Sequence of chain 1.B:
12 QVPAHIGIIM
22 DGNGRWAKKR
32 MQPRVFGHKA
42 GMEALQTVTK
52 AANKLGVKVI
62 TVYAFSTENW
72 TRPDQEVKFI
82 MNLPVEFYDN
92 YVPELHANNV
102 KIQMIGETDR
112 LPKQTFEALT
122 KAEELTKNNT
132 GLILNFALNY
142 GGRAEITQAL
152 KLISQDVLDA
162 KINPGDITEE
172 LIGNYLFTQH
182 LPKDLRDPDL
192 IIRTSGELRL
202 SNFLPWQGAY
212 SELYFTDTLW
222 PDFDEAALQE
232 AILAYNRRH

Binding-site contacts:
Ligand atom CL contacts residue PRO85 of chain 1.B at 3.9 Å.
Ligand atom CP2 contacts residue ALA65 of chain 1.B at 3.6 Å (hydrophobic).
Ligand atom C13 contacts residue TYR89 of chain 1.B at 3.8 Å (hydrophobic).
Ligand atom N3 contacts residue PHE137 of chain 1.B at 3.6 Å.
Ligand atom C13 contacts residue PRO85 of chain 1.B at 3.4 Å (hydrophobic).
Ligand atom C14 contacts residue PRO85 of chain 1.B at 3.7 Å (hydrophobic).
Ligand atom N22 contacts residue LEU96 of chain 1.B at 3.5 Å.
Ligand atom CM contacts residue GLN47 of chain 1.B at 3.8 Å.
Ligand atom C14 contacts residue VAL93 of chain 1.B at 3.7 Å (hydrophobic).
Ligand atom CL contacts residue TYR92 of chain 1.B at 3.9 Å.
Ligand atom CP2 contacts residue PHE66 of chain 1.B at 3.9 Å (hydrophobic).
Ligand atom CP3 contacts residue MET82 of chain 1.B at 3.9 Å (hydrophobic).
Ligand atom CP3 contacts residue ILE81 of chain 1.B at 3.8 Å (hydrophobic).
Ligand atom CM contacts residue LEU46 of chain 1.B at 3.9 Å (hydrophobic).
Ligand atom C14 contacts residue ALA123 of chain 1.B at 3.8 Å (hydrophobic).
Ligand atom N22 contacts residue TYR92 of chain 1.B at 3.5 Å.
Ligand atom CP2 contacts residue ILE81 of chain 1.B at 3.5 Å (hydrophobic).
Ligand atom O23 contacts residue LEU96 of chain 1.B at 3.3 Å.
Ligand atom O3 contacts residue MET43 of chain 1.B at 3.5 Å.
Ligand atom CL contacts residue PHE88 of chain 1.B at 3.6 Å.
Ligand atom C16 contacts residue PHE137 of chain 1.B at 3.9 Å (hydrophobic).
Ligand atom CM contacts residue MET43 of chain 1.B at 3.2 Å (hydrophobic).
Ligand atom C46 contacts residue PRO85 of chain 1.B at 3.9 Å (hydrophobic).
Ligand atom C44 contacts residue PRO85 of chain 1.B at 3.7 Å (hydrophobic).
Ligand atom C41 contacts residue PHE137 of chain 1.B at 3.9 Å (hydrophobic).
Ligand atom CL contacts residue MET43 of chain 1.B at 3.5 Å.
Ligand atom C3 contacts residue PHE137 of chain 1.B at 3.8 Å (hydrophobic).
Ligand atom C25 contacts residue PHE137 of chain 1.B at 3.7 Å (hydrophobic).
Ligand atom C11 contacts residue VAL93 of chain 1.B at 3.5 Å (hydrophobic).
Ligand atom O23 contacts residue TYR92 of chain 1.B at 3.4 Å.
Ligand atom O23 contacts residue GLN47 of chain 1.B at 3.3 Å (h-bond).
Ligand atom C42 contacts residue PHE137 of chain 1.B at 3.7 Å (hydrophobic).
Ligand atom C15 contacts residue ALA123 of chain 1.B at 3.5 Å (hydrophobic).
Ligand atom C3 contacts residue MET43 of chain 1.B at 3.7 Å (hydrophobic).
Ligand atom C14 contacts residue ALA119 of chain 1.B at 3.7 Å (hydrophobic).
Ligand atom CP2 contacts residue LEU139 of chain 1.B at 3.7 Å (hydrophobic).
Ligand atom C12 contacts residue VAL93 of chain 1.B at 3.3 Å (hydrophobic).
Ligand atom CP1 contacts residue ILE81 of chain 1.B at 3.4 Å (hydrophobic).
Ligand atom C13 contacts residue VAL93 of chain 1.B at 3.4 Å (hydrophobic).
Ligand atom C45 contacts residue PRO85 of chain 1.B at 3.6 Å (hydrophobic).

A small-molecule ligand and the protein it binds are described below.
Small molecule (SMILES): Cc1onc(-c2ccccc2Cl)c1C(=O)Nc1ccc(C(C)C)cc1